Binding-site contacts:
Ligand atom O2' contacts residue ASP30 of chain 2.A at 3.1 Å (salt-bridge).
Ligand atom O1B contacts residue GLY13 of chain 2.A at 3.6 Å (h-bond).
Ligand atom O6 contacts residue ALA146 of chain 2.A at 2.8 Å (h-bond).
Ligand atom O1G contacts residue GLN61 of chain 2.A at 3.5 Å.
Ligand atom O3G contacts residue GLY12 of chain 2.A at 3.5 Å.
Ligand atom O1B contacts residue LYS16 of chain 2.A at 2.8 Å (salt-bridge).
Ligand atom O2B contacts residue MG1 of chain 2.C at 2.1 Å.
Ligand atom O2' contacts residue VAL29 of chain 2.A at 2.7 Å (h-bond).
Ligand atom PB contacts residue MG1 of chain 2.C at 3.2 Å.
Ligand atom N3B contacts residue GLY13 of chain 2.A at 3.1 Å (h-bond).
Ligand atom O6 contacts residue LYS117 of chain 2.A at 3.4 Å.
Ligand atom N3B contacts residue MG1 of chain 2.C at 3.4 Å.
Ligand atom O6 contacts residue ASN116 of chain 2.A at 3.3 Å (h-bond).
Ligand atom O1G contacts residue PRO34 of chain 2.A at 3.5 Å.
Ligand atom O1A contacts residue GLY15 of chain 2.A at 3.2 Å.
Ligand atom O2G contacts residue MG1 of chain 2.C at 2.0 Å.
Ligand atom C2' contacts residue VAL29 of chain 2.A at 3.4 Å (hydrophobic).
Ligand atom O2A contacts residue TYR32 of chain 2.A at 3.5 Å.
Ligand atom C3' contacts residue GLU31 of chain 2.A at 3.5 Å.
Ligand atom O1A contacts residue SER17 of chain 2.A at 3.4 Å (h-bond).
Ligand atom O2B contacts residue LYS16 of chain 2.A at 3.5 Å (salt-bridge).
Ligand atom PG contacts residue MG1 of chain 2.C at 3.2 Å.
Ligand atom O6 contacts residue ASP119 of chain 2.A at 3.4 Å (salt-bridge).
Ligand atom O3G contacts residue GLY60 of chain 2.A at 2.8 Å (h-bond).
Ligand atom O1A contacts residue ALA18 of chain 2.A at 2.8 Å (h-bond).
Ligand atom O3A contacts residue GLY15 of chain 2.A at 3.2 Å (h-bond).
Ligand atom N1 contacts residue ASP119 of chain 2.A at 2.8 Å (salt-bridge).
Ligand atom O2B contacts residue SER17 of chain 2.A at 2.9 Å (h-bond).
Ligand atom O3' contacts residue ASP30 of chain 2.A at 2.9 Å (salt-bridge).
Ligand atom O2' contacts residue PHE28 of chain 2.A at 3.2 Å.
Ligand atom O1B contacts residue GLY15 of chain 2.A at 3.0 Å (h-bond).
Ligand atom O4' contacts residue LYS117 of chain 2.A at 3.2 Å (salt-bridge).
Ligand atom O1B contacts residue VAL14 of chain 2.A at 3.2 Å (h-bond).
Ligand atom O2G contacts residue THR35 of chain 2.A at 2.9 Å (h-bond).
Ligand atom O1G contacts residue TYR32 of chain 2.A at 2.6 Å (h-bond).
Ligand atom N3B contacts residue TYR32 of chain 2.A at 3.4 Å.
Ligand atom N7 contacts residue ASN116 of chain 2.A at 3.1 Å (h-bond).
Ligand atom O3G contacts residue LYS16 of chain 2.A at 2.6 Å (salt-bridge).
Ligand atom N2 contacts residue ASP119 of chain 2.A at 2.9 Å (salt-bridge).
Ligand atom O6 contacts residue SER145 of chain 2.A at 3.4 Å.

This small molecule binds to this protein.
Small molecule (SMILES): Nc1nc2c(ncn2[C@@H]2O[C@H](CO[P](=O)(O)O[P](=O)(O)NP(=O)(O)O)[C@@H](O)[C@H]2O)c(=O)[nH]1

Sequence of chain 2.A:
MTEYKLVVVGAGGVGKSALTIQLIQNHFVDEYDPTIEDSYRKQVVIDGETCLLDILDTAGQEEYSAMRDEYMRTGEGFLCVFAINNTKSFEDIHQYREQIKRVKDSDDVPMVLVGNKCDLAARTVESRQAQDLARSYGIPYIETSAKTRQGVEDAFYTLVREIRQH